Sequence of chain 51.F:
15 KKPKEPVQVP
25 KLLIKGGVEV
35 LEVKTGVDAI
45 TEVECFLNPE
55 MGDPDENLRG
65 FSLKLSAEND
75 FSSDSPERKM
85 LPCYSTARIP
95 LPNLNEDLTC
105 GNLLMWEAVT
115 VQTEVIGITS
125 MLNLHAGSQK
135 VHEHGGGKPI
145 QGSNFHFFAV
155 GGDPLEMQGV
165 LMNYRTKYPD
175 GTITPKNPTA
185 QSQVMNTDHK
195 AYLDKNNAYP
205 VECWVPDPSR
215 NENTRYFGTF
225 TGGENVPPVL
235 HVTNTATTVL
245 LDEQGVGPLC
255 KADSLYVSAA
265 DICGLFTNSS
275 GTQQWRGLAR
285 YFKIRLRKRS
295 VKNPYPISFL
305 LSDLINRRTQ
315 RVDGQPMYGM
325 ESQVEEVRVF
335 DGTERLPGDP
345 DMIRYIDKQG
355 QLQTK

Sequence of chain 55.F:
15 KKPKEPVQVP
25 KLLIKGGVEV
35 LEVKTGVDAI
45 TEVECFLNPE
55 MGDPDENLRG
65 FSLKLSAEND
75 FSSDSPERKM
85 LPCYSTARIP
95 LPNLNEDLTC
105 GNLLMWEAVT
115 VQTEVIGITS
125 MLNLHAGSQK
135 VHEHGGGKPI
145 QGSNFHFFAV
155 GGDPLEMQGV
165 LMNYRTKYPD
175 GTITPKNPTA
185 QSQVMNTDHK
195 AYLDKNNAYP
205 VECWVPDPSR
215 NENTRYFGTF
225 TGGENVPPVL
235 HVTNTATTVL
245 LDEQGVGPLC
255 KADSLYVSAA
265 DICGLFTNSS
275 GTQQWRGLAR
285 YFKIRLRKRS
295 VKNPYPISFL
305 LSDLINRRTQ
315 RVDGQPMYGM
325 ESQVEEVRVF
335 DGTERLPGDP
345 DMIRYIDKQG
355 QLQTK

This small molecule binds to this protein.
Small molecule (SMILES): CC(=O)N[C@H]1[C@H]([C@H](O)[C@H](O)CO)O[C@@](O[C@H](CO)[C@@H](O)[C@@H]2O[C@@H](C(=O)O)C[C@H](O)[C@H]2NC(C)=O)(C(=O)O)C[C@@H]1O

Sequence of chain 52.F:
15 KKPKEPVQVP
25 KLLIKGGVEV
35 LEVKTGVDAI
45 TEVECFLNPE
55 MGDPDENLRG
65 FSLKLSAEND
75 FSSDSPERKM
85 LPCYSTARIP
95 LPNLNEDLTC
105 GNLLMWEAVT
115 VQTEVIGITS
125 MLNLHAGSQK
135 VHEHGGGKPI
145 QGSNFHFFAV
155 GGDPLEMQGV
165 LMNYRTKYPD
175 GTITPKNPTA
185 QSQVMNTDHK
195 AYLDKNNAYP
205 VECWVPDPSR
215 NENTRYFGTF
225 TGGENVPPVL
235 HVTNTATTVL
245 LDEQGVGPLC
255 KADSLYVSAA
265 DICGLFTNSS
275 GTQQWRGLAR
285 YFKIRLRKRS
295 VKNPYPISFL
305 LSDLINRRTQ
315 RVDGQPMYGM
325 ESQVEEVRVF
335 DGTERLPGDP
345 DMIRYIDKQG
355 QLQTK

Binding-site contacts:
Ligand atom C11 contacts residue HIS138 of chain 52.F at 3.1 Å.
Ligand atom C6 contacts residue ASN272 of chain 51.F at 3.6 Å.
Ligand atom C8 contacts residue GLN278 of chain 51.F at 3.7 Å.
Ligand atom C8 contacts residue LYS68 of chain 51.F at 3.5 Å.
Ligand atom C10 contacts residue ASN272 of chain 51.F at 3.9 Å.
Ligand atom O4 contacts residue ASP74 of chain 55.F at 4.0 Å.
Ligand atom C11 contacts residue GLN278 of chain 51.F at 3.5 Å.
Ligand atom O1B contacts residue THR276 of chain 51.F at 2.4 Å (h-bond).
Ligand atom C11 contacts residue THR276 of chain 51.F at 3.2 Å.
Ligand atom O1B contacts residue LYS68 of chain 51.F at 3.0 Å (salt-bridge).
Ligand atom C11 contacts residue PHE270 of chain 51.F at 3.9 Å (hydrophobic).
Ligand atom C1 contacts residue THR276 of chain 51.F at 3.1 Å.
Ligand atom O1A contacts residue THR276 of chain 51.F at 3.3 Å (h-bond).
Ligand atom O9 contacts residue LYS68 of chain 51.F at 2.5 Å (salt-bridge).
Ligand atom C11 contacts residue ASN272 of chain 51.F at 3.6 Å.
Ligand atom C9 contacts residue LEU67 of chain 51.F at 3.4 Å (hydrophobic).
Ligand atom O9 contacts residue LEU67 of chain 51.F at 2.3 Å.
Ligand atom N5 contacts residue ASN272 of chain 51.F at 3.2 Å (h-bond).
Ligand atom C1 contacts residue ASN272 of chain 51.F at 3.9 Å.
Ligand atom O8 contacts residue THR276 of chain 51.F at 3.9 Å.
Ligand atom O1A contacts residue ASN272 of chain 51.F at 4.1 Å.
Ligand atom C10 contacts residue GLN278 of chain 51.F at 4.1 Å.
Ligand atom N5 contacts residue GLN278 of chain 51.F at 3.9 Å.
Ligand atom O10 contacts residue LEU62 of chain 51.F at 3.2 Å.
Ligand atom C11 contacts residue LEU62 of chain 51.F at 3.9 Å (hydrophobic).
Ligand atom O1B contacts residue ASN272 of chain 51.F at 3.4 Å (h-bond).
Ligand atom O7 contacts residue LEU62 of chain 51.F at 3.9 Å.
Ligand atom O1A contacts residue SER274 of chain 51.F at 3.8 Å.
Ligand atom C9 contacts residue GLN278 of chain 51.F at 3.3 Å.
Ligand atom O8 contacts residue LYS68 of chain 51.F at 3.1 Å.
Ligand atom O9 contacts residue GLN278 of chain 51.F at 4.1 Å.
Ligand atom C6 contacts residue LYS68 of chain 51.F at 4.0 Å.
Ligand atom O8 contacts residue ASN272 of chain 51.F at 3.3 Å (h-bond).
Ligand atom O10 contacts residue PHE75 of chain 55.F at 3.9 Å.
Ligand atom O8 contacts residue GLN278 of chain 51.F at 3.5 Å (h-bond).
Ligand atom C10 contacts residue LEU62 of chain 51.F at 3.6 Å (hydrophobic).
Ligand atom C11 contacts residue PHE75 of chain 55.F at 3.5 Å (hydrophobic).
Ligand atom C7 contacts residue GLN278 of chain 51.F at 3.9 Å.
Ligand atom C11 contacts residue PHE65 of chain 51.F at 4.0 Å (hydrophobic).
Ligand atom C9 contacts residue LYS68 of chain 51.F at 3.6 Å.